A protein and the small-molecule ligand that binds it are described below.
Small molecule (SMILES): CC(=O)N[C@@H]1[C@@H](O)[C@H](O)[C@@H](CO)O[C@H]1O

Binding-site contacts:
Ligand atom N2 contacts residue ASN107 of chain 1.D at 3.1 Å (h-bond).
Ligand atom C2 contacts residue SER109 of chain 1.D at 4.4 Å.
Ligand atom C3 contacts residue ASN107 of chain 1.D at 3.8 Å.
Ligand atom O5 contacts residue ASN107 of chain 1.D at 2.3 Å (h-bond).
Ligand atom C5 contacts residue ASN107 of chain 1.D at 3.5 Å.
Ligand atom C7 contacts residue ASN107 of chain 1.D at 4.2 Å.
Ligand atom O7 contacts residue SER109 of chain 1.D at 4.3 Å.
Ligand atom C2 contacts residue ASN107 of chain 1.D at 2.5 Å.
Ligand atom O6 contacts residue ASN107 of chain 1.D at 3.0 Å (h-bond).
Ligand atom C6 contacts residue ASN107 of chain 1.D at 3.8 Å.
Ligand atom C1 contacts residue ASN107 of chain 1.D at 1.5 Å.
Ligand atom C4 contacts residue ASN107 of chain 1.D at 3.6 Å.

Sequence of chain 1.D:
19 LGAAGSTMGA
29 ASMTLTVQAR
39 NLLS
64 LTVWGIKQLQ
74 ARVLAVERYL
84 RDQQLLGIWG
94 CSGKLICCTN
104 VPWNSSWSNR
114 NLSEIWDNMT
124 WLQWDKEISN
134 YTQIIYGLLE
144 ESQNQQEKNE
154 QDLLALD